Sequence of chain 1.B:
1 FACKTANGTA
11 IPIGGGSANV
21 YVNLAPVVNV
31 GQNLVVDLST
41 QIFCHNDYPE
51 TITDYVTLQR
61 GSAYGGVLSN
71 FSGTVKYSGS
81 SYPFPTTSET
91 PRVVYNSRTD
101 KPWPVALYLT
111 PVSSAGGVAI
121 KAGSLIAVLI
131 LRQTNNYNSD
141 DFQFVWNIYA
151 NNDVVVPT

A protein and the small-molecule ligand that binds it are described below.
Small molecule (SMILES): CCCSCCCO[C@H]1O[C@H](CO)[C@@H](O)[C@H](O)[C@@H]1O

Binding-site contacts:
Ligand atom C15 contacts residue THR51 of chain 1.B at 3.5 Å.
Ligand atom C6 contacts residue TYR48 of chain 1.B at 3.8 Å (hydrophobic).
Ligand atom S1 contacts residue TYR137 of chain 1.B at 3.6 Å (h-bond).
Ligand atom O5 contacts residue PHE1 of chain 1.B at 3.0 Å (h-bond).
Ligand atom O5 contacts residue ASP47 of chain 1.B at 3.6 Å.
Ligand atom C14 contacts residue TYR48 of chain 1.B at 3.8 Å (hydrophobic).
Ligand atom C9 contacts residue ILE52 of chain 1.B at 3.8 Å (hydrophobic).
Ligand atom C7 contacts residue TYR48 of chain 1.B at 3.7 Å (hydrophobic).
Ligand atom C5 contacts residue PHE1 of chain 1.B at 3.7 Å (hydrophobic).
Ligand atom O6 contacts residue ASP54 of chain 1.B at 2.5 Å (salt-bridge).
Ligand atom C2 contacts residue PHE1 of chain 1.B at 3.6 Å (hydrophobic).
Ligand atom C4 contacts residue GLN133 of chain 1.B at 3.6 Å.
Ligand atom O6 contacts residue PHE1 of chain 1.B at 3.1 Å (h-bond).
Ligand atom C2 contacts residue ILE13 of chain 1.B at 3.9 Å (hydrophobic).
Ligand atom C9 contacts residue TYR48 of chain 1.B at 3.4 Å (hydrophobic).
Ligand atom C3 contacts residue GLN133 of chain 1.B at 3.9 Å.
Ligand atom C4 contacts residue ASN135 of chain 1.B at 3.9 Å.
Ligand atom O2 contacts residue ILE13 of chain 1.B at 3.5 Å.
Ligand atom C1 contacts residue PHE1 of chain 1.B at 3.6 Å (hydrophobic).
Ligand atom O4 contacts residue ASP54 of chain 1.B at 2.5 Å (salt-bridge).
Ligand atom O3 contacts residue GLN133 of chain 1.B at 3.0 Å (h-bond).
Ligand atom C6 contacts residue PHE1 of chain 1.B at 3.9 Å (hydrophobic).
Ligand atom O2 contacts residue PHE1 of chain 1.B at 2.7 Å (h-bond).
Ligand atom O4 contacts residue ASN135 of chain 1.B at 2.9 Å (h-bond).
Ligand atom C4 contacts residue PHE1 of chain 1.B at 3.7 Å (hydrophobic).
Ligand atom C6 contacts residue ASN46 of chain 1.B at 3.3 Å.
Ligand atom C3 contacts residue ASP140 of chain 1.B at 3.3 Å.
Ligand atom O3 contacts residue ASP140 of chain 1.B at 2.8 Å (salt-bridge).
Ligand atom O3 contacts residue PHE142 of chain 1.B at 3.9 Å.
Ligand atom O4 contacts residue GLN133 of chain 1.B at 3.4 Å (h-bond).
Ligand atom O4 contacts residue ILE52 of chain 1.B at 3.6 Å.
Ligand atom C6 contacts residue ASP47 of chain 1.B at 3.6 Å.
Ligand atom C6 contacts residue ASP54 of chain 1.B at 3.4 Å.
Ligand atom C15 contacts residue TYR137 of chain 1.B at 3.7 Å (hydrophobic).
Ligand atom O3 contacts residue ASN135 of chain 1.B at 3.3 Å (h-bond).
Ligand atom C4 contacts residue ASP54 of chain 1.B at 3.4 Å.
Ligand atom O6 contacts residue ASP47 of chain 1.B at 2.8 Å (salt-bridge).
Ligand atom O6 contacts residue ASN46 of chain 1.B at 3.1 Å (h-bond).
Ligand atom C2 contacts residue ASP140 of chain 1.B at 3.9 Å.
Ligand atom C3 contacts residue ASN135 of chain 1.B at 3.7 Å.